Sequence of chain 4.F:
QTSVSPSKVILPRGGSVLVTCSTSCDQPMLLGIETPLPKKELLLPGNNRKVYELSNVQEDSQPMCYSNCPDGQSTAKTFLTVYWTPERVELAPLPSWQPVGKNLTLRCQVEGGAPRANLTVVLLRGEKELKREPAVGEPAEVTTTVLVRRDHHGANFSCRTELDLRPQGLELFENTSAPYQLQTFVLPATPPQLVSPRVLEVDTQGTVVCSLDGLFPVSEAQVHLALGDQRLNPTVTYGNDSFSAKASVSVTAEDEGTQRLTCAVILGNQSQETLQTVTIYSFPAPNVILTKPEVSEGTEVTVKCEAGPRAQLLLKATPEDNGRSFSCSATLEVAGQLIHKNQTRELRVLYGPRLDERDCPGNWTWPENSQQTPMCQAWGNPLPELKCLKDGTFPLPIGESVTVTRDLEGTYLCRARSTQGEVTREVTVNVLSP

Binding-site contacts:
Ligand atom O5 contacts residue GLY126 of chain 4.F at 3.7 Å.
Ligand atom C8 contacts residue PRO179 of chain 4.F at 4.4 Å (hydrophobic).
Ligand atom C3 contacts residue GLU127 of chain 4.F at 3.6 Å.
Ligand atom O4 contacts residue GLU127 of chain 4.F at 3.1 Å (salt-bridge).
Ligand atom C5 contacts residue GLU127 of chain 4.F at 3.6 Å.
Ligand atom C6 contacts residue LYS128 of chain 4.F at 4.3 Å.
Ligand atom C1 contacts residue GLY126 of chain 4.F at 3.4 Å.
Ligand atom C2 contacts residue ASN156 of chain 4.F at 2.3 Å.
Ligand atom C5 contacts residue GLY126 of chain 4.F at 4.0 Å.
Ligand atom O3 contacts residue GLU127 of chain 4.F at 4.2 Å.
Ligand atom C1 contacts residue ASN156 of chain 4.F at 1.4 Å.
Ligand atom C8 contacts residue ASN156 of chain 4.F at 4.2 Å.
Ligand atom C7 contacts residue ASN156 of chain 4.F at 3.3 Å.
Ligand atom O7 contacts residue ASN156 of chain 4.F at 3.2 Å (h-bond).
Ligand atom C5 contacts residue ASN156 of chain 4.F at 3.7 Å.
Ligand atom O5 contacts residue ASN156 of chain 4.F at 2.5 Å (h-bond).
Ligand atom C3 contacts residue ASN156 of chain 4.F at 3.6 Å.
Ligand atom C4 contacts residue ASN156 of chain 4.F at 4.2 Å.
Ligand atom C4 contacts residue GLU127 of chain 4.F at 3.6 Å.
Ligand atom N2 contacts residue ASN156 of chain 4.F at 2.5 Å (h-bond).
Ligand atom C6 contacts residue GLU127 of chain 4.F at 3.8 Å.

The protein below binds the small molecule below.
Small molecule (SMILES): CC(=O)N[C@@H]1[C@@H](O)[C@H](O)[C@@H](CO)O[C@H]1O